A small-molecule ligand and the protein it binds are described below.
Small molecule (SMILES): CC(=O)N[C@@H]1[C@@H](O)[C@H](O)[C@@H](CO)O[C@H]1O

Sequence of chain 2.A:
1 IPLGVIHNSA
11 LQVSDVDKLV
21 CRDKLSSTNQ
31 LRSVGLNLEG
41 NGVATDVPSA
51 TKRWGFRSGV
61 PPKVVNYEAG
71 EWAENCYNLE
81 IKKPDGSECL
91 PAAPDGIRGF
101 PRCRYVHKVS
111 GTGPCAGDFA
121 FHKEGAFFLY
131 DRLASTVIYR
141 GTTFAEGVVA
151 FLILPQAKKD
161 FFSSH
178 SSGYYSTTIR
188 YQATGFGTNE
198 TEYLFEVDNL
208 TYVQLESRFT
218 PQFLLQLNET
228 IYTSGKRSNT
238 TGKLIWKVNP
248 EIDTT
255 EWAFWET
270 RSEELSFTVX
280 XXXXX

Binding-site contacts:
Ligand atom C5 contacts residue ASN206 of chain 2.A at 3.7 Å.
Ligand atom C2 contacts residue ASN206 of chain 2.A at 2.4 Å.
Ligand atom O7 contacts residue ASP205 of chain 2.A at 3.8 Å.
Ligand atom C8 contacts residue ASN206 of chain 2.A at 4.1 Å.
Ligand atom N2 contacts residue ASN206 of chain 2.A at 2.8 Å (h-bond).
Ligand atom C8 contacts residue GLU203 of chain 2.A at 3.2 Å.
Ligand atom C7 contacts residue ASP205 of chain 2.A at 4.3 Å.
Ligand atom C3 contacts residue ASN206 of chain 2.A at 3.8 Å.
Ligand atom C7 contacts residue GLU203 of chain 2.A at 4.5 Å.
Ligand atom C8 contacts residue ASP205 of chain 2.A at 4.2 Å.
Ligand atom O5 contacts residue ASN206 of chain 2.A at 2.5 Å (h-bond).
Ligand atom O7 contacts residue ASN206 of chain 2.A at 3.3 Å (h-bond).
Ligand atom C7 contacts residue ASN206 of chain 2.A at 3.3 Å.
Ligand atom C1 contacts residue ASN206 of chain 2.A at 1.4 Å.
Ligand atom C4 contacts residue ASN206 of chain 2.A at 4.2 Å.